Binding-site contacts:
Ligand atom C6 contacts residue PRO59 of chain 1.C at 4.0 Å (hydrophobic).
Ligand atom O6 contacts residue PRO60 of chain 1.C at 3.5 Å (h-bond).
Ligand atom C6 contacts residue ASN62 of chain 1.C at 3.4 Å.
Ligand atom C3 contacts residue ASN62 of chain 1.C at 4.2 Å.
Ligand atom O6 contacts residue ASN62 of chain 1.C at 2.4 Å (h-bond).
Ligand atom C5 contacts residue ASN62 of chain 1.C at 3.6 Å.
Ligand atom O5 contacts residue ASN62 of chain 1.C at 2.5 Å (h-bond).
Ligand atom C2 contacts residue ASN62 of chain 1.C at 3.6 Å.
Ligand atom O3 contacts residue ILE191 of chain 1.C at 3.8 Å.
Ligand atom C1 contacts residue ASN62 of chain 1.C at 3.3 Å.
Ligand atom O3 contacts residue PRO60 of chain 1.C at 4.3 Å.
Ligand atom O7 contacts residue PRO59 of chain 1.C at 4.0 Å.
Ligand atom O3 contacts residue ASN62 of chain 1.C at 3.7 Å.
Ligand atom C4 contacts residue ASN62 of chain 1.C at 4.5 Å.
Ligand atom C6 contacts residue PRO60 of chain 1.C at 4.2 Å (hydrophobic).

A small-molecule ligand and the protein it binds are described below.
Small molecule (SMILES): CC(=O)N[C@H]1CO[C@H](CO)[C@@H](O[C@@H]2O[C@H](CO)[C@@H](O)[C@H](O)[C@H]2NC=O)[C@@H]1O

Sequence of chain 1.C:
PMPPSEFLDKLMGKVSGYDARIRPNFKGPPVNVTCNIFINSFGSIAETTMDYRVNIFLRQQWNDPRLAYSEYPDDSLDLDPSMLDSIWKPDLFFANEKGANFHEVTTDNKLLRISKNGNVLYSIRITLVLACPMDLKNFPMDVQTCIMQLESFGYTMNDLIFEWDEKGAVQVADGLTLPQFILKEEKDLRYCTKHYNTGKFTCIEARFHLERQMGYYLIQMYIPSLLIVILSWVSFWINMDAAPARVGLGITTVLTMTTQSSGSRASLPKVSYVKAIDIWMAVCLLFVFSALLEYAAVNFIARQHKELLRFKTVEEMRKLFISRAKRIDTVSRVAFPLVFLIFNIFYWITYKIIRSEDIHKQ